The protein below binds the small molecule below.
Small molecule (SMILES): CC(=O)N[C@H]1[C@H](O[C@H]2[C@H](O)[C@@H](NC(C)=O)CO[C@@H]2CO)O[C@H](CO)[C@@H](O[C@@H]2O[C@H](CO[C@H]3O[C@H](CO)[C@@H](O)[C@H](O)[C@@H]3O)[C@@H](O)[C@H](O[C@H]3O[C@H](CO)[C@@H](O)[C@H](O)[C@@H]3O[C@H]3O[C@H](CO)[C@@H](O)[C@H](O)[C@@H]3O)[C@@H]2O)[C@@H]1O

Binding-site contacts:
Ligand atom C5 contacts residue ASN118 of chain 1.A at 3.7 Å.
Ligand atom C1 contacts residue ASN118 of chain 1.A at 1.4 Å.
Ligand atom C2 contacts residue ASN118 of chain 1.A at 2.4 Å.
Ligand atom C3 contacts residue ASN118 of chain 1.A at 3.8 Å.
Ligand atom N2 contacts residue ASN118 of chain 1.A at 2.8 Å (h-bond).
Ligand atom O5 contacts residue ASN118 of chain 1.A at 2.4 Å (h-bond).
Ligand atom C4 contacts residue ASN118 of chain 1.A at 4.2 Å.
Ligand atom O7 contacts residue ASN118 of chain 1.A at 3.0 Å (h-bond).
Ligand atom C8 contacts residue ASN118 of chain 1.A at 4.3 Å.
Ligand atom C7 contacts residue ASN118 of chain 1.A at 3.1 Å.

Sequence of chain 1.A:
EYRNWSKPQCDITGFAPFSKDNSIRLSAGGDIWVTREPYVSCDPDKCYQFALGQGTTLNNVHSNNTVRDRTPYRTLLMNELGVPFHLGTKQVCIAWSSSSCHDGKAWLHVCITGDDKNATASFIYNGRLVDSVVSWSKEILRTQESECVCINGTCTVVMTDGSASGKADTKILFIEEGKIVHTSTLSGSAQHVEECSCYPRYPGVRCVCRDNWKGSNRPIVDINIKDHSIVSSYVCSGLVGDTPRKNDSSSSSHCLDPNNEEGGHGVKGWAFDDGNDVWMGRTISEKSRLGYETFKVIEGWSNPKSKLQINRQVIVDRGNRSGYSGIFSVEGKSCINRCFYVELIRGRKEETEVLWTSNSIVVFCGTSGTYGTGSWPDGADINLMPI